This protein binds this small molecule.
Small molecule (SMILES): CC(=O)N[C@@H]1[C@@H](O)[C@H](O)[C@@H](CO)O[C@H]1O

Sequence of chain 1.A:
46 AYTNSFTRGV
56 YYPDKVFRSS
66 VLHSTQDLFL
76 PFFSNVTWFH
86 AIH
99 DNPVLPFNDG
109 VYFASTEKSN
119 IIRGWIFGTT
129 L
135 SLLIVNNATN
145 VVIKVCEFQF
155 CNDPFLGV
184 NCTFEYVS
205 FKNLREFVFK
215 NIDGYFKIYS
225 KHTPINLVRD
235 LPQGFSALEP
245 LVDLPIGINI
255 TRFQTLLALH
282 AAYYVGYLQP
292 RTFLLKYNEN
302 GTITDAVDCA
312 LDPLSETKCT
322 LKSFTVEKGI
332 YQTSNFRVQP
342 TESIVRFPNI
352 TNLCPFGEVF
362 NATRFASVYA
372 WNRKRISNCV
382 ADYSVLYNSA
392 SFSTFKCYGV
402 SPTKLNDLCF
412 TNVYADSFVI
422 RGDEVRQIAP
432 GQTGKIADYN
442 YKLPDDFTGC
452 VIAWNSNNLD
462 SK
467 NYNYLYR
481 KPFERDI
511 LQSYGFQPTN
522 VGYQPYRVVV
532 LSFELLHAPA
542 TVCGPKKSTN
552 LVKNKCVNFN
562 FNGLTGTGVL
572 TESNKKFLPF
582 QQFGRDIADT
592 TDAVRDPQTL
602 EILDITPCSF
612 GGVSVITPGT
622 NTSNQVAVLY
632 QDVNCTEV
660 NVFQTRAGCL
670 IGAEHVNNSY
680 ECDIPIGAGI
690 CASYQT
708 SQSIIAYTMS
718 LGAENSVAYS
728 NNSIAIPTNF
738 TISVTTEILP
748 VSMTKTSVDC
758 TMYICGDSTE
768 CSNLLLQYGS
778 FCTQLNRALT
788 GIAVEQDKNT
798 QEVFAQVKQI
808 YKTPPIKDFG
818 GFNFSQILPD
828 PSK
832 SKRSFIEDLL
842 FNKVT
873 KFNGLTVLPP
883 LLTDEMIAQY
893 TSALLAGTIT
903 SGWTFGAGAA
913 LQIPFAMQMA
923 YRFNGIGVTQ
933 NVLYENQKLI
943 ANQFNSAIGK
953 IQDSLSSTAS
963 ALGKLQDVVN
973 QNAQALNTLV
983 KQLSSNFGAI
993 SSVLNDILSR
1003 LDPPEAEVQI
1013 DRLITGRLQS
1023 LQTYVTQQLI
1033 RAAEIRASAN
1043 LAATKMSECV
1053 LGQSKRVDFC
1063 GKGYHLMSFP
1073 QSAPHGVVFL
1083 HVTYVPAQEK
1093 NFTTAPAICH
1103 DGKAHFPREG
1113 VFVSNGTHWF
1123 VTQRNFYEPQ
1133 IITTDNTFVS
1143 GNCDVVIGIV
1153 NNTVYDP

Binding-site contacts:
Ligand atom O7 contacts residue ASN141 of chain 1.A at 3.6 Å.
Ligand atom O6 contacts residue LYS148 of chain 1.A at 4.2 Å.
Ligand atom C8 contacts residue ALA142 of chain 1.A at 3.8 Å (hydrophobic).
Ligand atom O6 contacts residue VAL146 of chain 1.A at 3.8 Å.
Ligand atom C1 contacts residue VAL146 of chain 1.A at 4.5 Å (hydrophobic).
Ligand atom C8 contacts residue ASN141 of chain 1.A at 4.2 Å.
Ligand atom C3 contacts residue ASN141 of chain 1.A at 3.8 Å.
Ligand atom C5 contacts residue VAL146 of chain 1.A at 4.1 Å (hydrophobic).
Ligand atom C4 contacts residue ASN141 of chain 1.A at 4.3 Å.
Ligand atom C2 contacts residue ASN141 of chain 1.A at 2.5 Å.
Ligand atom C7 contacts residue ASN141 of chain 1.A at 3.5 Å.
Ligand atom O5 contacts residue ASN141 of chain 1.A at 2.4 Å (h-bond).
Ligand atom C7 contacts residue ASN144 of chain 1.A at 4.2 Å.
Ligand atom O5 contacts residue VAL146 of chain 1.A at 4.3 Å.
Ligand atom C1 contacts residue ASN141 of chain 1.A at 1.5 Å.
Ligand atom C5 contacts residue ASN141 of chain 1.A at 3.8 Å.
Ligand atom C8 contacts residue ASN144 of chain 1.A at 3.7 Å.
Ligand atom N2 contacts residue ASN144 of chain 1.A at 3.7 Å.
Ligand atom N2 contacts residue ASN141 of chain 1.A at 2.9 Å (h-bond).